Sequence of chain 3.S:
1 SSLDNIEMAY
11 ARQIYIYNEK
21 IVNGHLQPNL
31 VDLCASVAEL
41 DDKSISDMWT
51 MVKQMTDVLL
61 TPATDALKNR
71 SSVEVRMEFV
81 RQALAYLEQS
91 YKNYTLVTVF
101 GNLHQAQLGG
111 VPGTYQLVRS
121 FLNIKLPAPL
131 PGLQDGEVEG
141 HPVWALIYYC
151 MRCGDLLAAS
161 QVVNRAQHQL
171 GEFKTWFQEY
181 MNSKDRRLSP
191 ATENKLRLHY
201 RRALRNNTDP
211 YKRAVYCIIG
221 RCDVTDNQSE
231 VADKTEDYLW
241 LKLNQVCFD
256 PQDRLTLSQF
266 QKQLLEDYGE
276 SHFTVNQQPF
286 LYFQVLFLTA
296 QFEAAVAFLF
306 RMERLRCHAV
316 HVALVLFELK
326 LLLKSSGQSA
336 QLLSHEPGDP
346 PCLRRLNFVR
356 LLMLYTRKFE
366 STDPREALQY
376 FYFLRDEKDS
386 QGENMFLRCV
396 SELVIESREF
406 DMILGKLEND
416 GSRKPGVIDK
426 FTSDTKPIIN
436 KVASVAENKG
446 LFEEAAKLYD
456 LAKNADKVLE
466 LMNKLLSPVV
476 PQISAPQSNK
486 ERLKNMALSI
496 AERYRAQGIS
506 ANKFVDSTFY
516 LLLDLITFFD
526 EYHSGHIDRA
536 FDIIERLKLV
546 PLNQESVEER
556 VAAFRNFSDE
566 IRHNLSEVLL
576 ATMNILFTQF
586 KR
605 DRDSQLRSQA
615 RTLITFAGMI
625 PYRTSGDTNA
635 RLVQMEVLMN

This protein binds this small molecule.
Small molecule (SMILES): CC[C@H](C)[C@H](NC(=O)[C@H](CO)NC(=O)[C@H](CCCN=C(N)N)NC(=O)[C@@H](NC(=O)[C@@H]1CCCN1C(=O)[C@@H]1CCCN1C(=O)[C@H](C)N)C(C)C)C(=O)N[C@H](C=O)Cc1ccc(O)cc1

Binding-site contacts:
Ligand atom CG2 contacts residue ASN281 of chain 3.S at 3.6 Å.
Ligand atom CA contacts residue THR235 of chain 3.S at 3.6 Å.
Ligand atom CG contacts residue ASP233 of chain 3.S at 3.0 Å.
Ligand atom CG2 contacts residue LEU286 of chain 3.S at 3.7 Å (hydrophobic).
Ligand atom C contacts residue ASN227 of chain 3.S at 3.5 Å.
Ligand atom CG1 contacts residue VAL280 of chain 3.S at 4.0 Å (hydrophobic).
Ligand atom CD1 contacts residue TYR91 of chain 3.S at 3.9 Å (hydrophobic).
Ligand atom O contacts residue THR235 of chain 3.S at 3.0 Å (h-bond).
Ligand atom N contacts residue THR235 of chain 3.S at 3.9 Å.
Ligand atom CG contacts residue HIS277 of chain 3.S at 3.8 Å.
Ligand atom N contacts residue TYR273 of chain 3.S at 3.9 Å.
Ligand atom CG contacts residue TYR273 of chain 3.S at 3.6 Å (hydrophobic).
Ligand atom C contacts residue ASN281 of chain 3.S at 3.8 Å.
Ligand atom CD1 contacts residue TYR94 of chain 3.S at 3.5 Å (hydrophobic).
Ligand atom O contacts residue LEU286 of chain 3.S at 3.2 Å.
Ligand atom N contacts residue ASN227 of chain 3.S at 3.0 Å (h-bond).
Ligand atom CG contacts residue LYS234 of chain 3.S at 3.3 Å.
Ligand atom C contacts residue THR235 of chain 3.S at 3.6 Å.
Ligand atom CG1 contacts residue TYR94 of chain 3.S at 3.8 Å (hydrophobic).
Ligand atom O contacts residue HIS277 of chain 3.S at 3.4 Å.
Ligand atom C contacts residue THR235 of chain 3.S at 3.6 Å.
Ligand atom CB contacts residue LEU286 of chain 3.S at 3.9 Å (hydrophobic).
Ligand atom CG2 contacts residue GLU236 of chain 3.S at 3.3 Å.
Ligand atom C contacts residue LEU286 of chain 3.S at 3.8 Å (hydrophobic).
Ligand atom O contacts residue LYS234 of chain 3.S at 3.6 Å.
Ligand atom N contacts residue THR235 of chain 3.S at 3.5 Å (h-bond).
Ligand atom C contacts residue THR235 of chain 3.S at 3.6 Å.
Ligand atom CB contacts residue HIS277 of chain 3.S at 3.7 Å.
Ligand atom CA contacts residue ASN227 of chain 3.S at 3.7 Å.
Ligand atom C contacts residue TYR94 of chain 3.S at 4.0 Å (hydrophobic).
Ligand atom O contacts residue THR235 of chain 3.S at 3.1 Å (h-bond).
Ligand atom CB contacts residue TYR238 of chain 3.S at 3.6 Å (hydrophobic).
Ligand atom O contacts residue ASN281 of chain 3.S at 2.6 Å (h-bond).
Ligand atom CB contacts residue ASP233 of chain 3.S at 3.0 Å.
Ligand atom O contacts residue ASN227 of chain 3.S at 3.6 Å.
Ligand atom CG2 contacts residue HIS277 of chain 3.S at 3.3 Å.
Ligand atom CG2 contacts residue PHE278 of chain 3.S at 3.7 Å (hydrophobic).
Ligand atom O contacts residue TYR94 of chain 3.S at 2.9 Å.
Ligand atom CD contacts residue TYR273 of chain 3.S at 3.3 Å (hydrophobic).
Ligand atom CD contacts residue HIS277 of chain 3.S at 3.9 Å.